Sequence of chain 1.P:
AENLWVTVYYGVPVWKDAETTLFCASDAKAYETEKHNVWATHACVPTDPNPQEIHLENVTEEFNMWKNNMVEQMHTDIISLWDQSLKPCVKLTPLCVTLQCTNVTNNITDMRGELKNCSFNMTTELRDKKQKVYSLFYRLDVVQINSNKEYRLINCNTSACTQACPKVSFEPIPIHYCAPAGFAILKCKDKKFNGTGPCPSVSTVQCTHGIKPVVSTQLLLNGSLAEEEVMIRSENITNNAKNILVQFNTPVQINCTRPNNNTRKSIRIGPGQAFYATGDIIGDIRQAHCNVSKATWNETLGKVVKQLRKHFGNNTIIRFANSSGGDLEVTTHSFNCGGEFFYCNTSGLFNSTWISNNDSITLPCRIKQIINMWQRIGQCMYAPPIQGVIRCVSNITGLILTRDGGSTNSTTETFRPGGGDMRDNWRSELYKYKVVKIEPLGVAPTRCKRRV

A small-molecule ligand and the protein it binds are described below.
Small molecule (SMILES): CC(=O)N[C@@H]1[C@@H](O)[C@H](O)[C@@H](CO)O[C@H]1O

Binding-site contacts:
Ligand atom C5 contacts residue ASN324 of chain 1.P at 3.6 Å.
Ligand atom C1 contacts residue ASN324 of chain 1.P at 1.4 Å.
Ligand atom C4 contacts residue ASN324 of chain 1.P at 4.2 Å.
Ligand atom O7 contacts residue ASN324 of chain 1.P at 3.0 Å (h-bond).
Ligand atom O6 contacts residue LYS316 of chain 1.P at 4.4 Å.
Ligand atom C8 contacts residue ASN324 of chain 1.P at 4.4 Å.
Ligand atom C2 contacts residue ASN324 of chain 1.P at 2.6 Å.
Ligand atom C7 contacts residue ASN324 of chain 1.P at 3.2 Å.
Ligand atom N2 contacts residue ASN324 of chain 1.P at 3.0 Å (h-bond).
Ligand atom C3 contacts residue ASN324 of chain 1.P at 3.9 Å.
Ligand atom O5 contacts residue ASN324 of chain 1.P at 2.3 Å (h-bond).